Binding-site contacts:
Ligand atom C33 contacts residue GLU110 of chain 1.A at 3.8 Å.
Ligand atom C19 contacts residue SER93 of chain 1.A at 3.2 Å.
Ligand atom C13 contacts residue MET51 of chain 1.A at 3.7 Å (hydrophobic).
Ligand atom C4 contacts residue TYR130 of chain 1.A at 3.8 Å (hydrophobic).
Ligand atom N14 contacts residue SER93 of chain 1.A at 3.3 Å.
Ligand atom C32 contacts residue HIS55 of chain 1.A at 3.5 Å.
Ligand atom C26 contacts residue ALA52 of chain 1.A at 3.8 Å (hydrophobic).
Ligand atom C35 contacts residue GLU110 of chain 1.A at 3.7 Å.
Ligand atom N14 contacts residue TYR130 of chain 1.A at 3.0 Å (h-bond).
Ligand atom C8 contacts residue TYR130 of chain 1.A at 3.1 Å (hydrophobic).
Ligand atom O18 contacts residue MET51 of chain 1.A at 3.6 Å.
Ligand atom C32 contacts residue MET89 of chain 1.A at 3.6 Å (hydrophobic).
Ligand atom C3 contacts residue LEU48 of chain 1.A at 3.7 Å (hydrophobic).
Ligand atom O11 contacts residue MET89 of chain 1.A at 2.9 Å (h-bond).
Ligand atom C13 contacts residue LEU48 of chain 1.A at 3.7 Å (hydrophobic).
Ligand atom C4 contacts residue ILE113 of chain 1.A at 3.8 Å (hydrophobic).
Ligand atom C29 contacts residue LEU48 of chain 1.A at 3.7 Å (hydrophobic).
Ligand atom C30 contacts residue PHE45 of chain 1.A at 3.5 Å (hydrophobic).
Ligand atom C36 contacts residue HIS55 of chain 1.A at 3.6 Å.
Ligand atom C35 contacts residue PHE97 of chain 1.A at 3.8 Å (hydrophobic).
Ligand atom C35 contacts residue SER106 of chain 1.A at 3.2 Å.
Ligand atom C30 contacts residue LEU48 of chain 1.A at 3.8 Å (hydrophobic).
Ligand atom F20 contacts residue ILE118 of chain 1.A at 3.2 Å.
Ligand atom O18 contacts residue LEU109 of chain 1.A at 3.4 Å.
Ligand atom O11 contacts residue ALA52 of chain 1.A at 3.4 Å.
Ligand atom C30 contacts residue THR49 of chain 1.A at 3.4 Å.
Ligand atom C27 contacts residue ILE113 of chain 1.A at 3.4 Å (hydrophobic).
Ligand atom C31 contacts residue ILE96 of chain 1.A at 3.8 Å (hydrophobic).
Ligand atom N2 contacts residue LEU48 of chain 1.A at 3.5 Å.
Ligand atom C28 contacts residue LEU109 of chain 1.A at 3.6 Å (hydrophobic).
Ligand atom O12 contacts residue HIS208 of chain 1.A at 3.1 Å.
Ligand atom O11 contacts residue TRP230 of chain 1.A at 3.2 Å.
Ligand atom C24 contacts residue PHE45 of chain 1.A at 3.4 Å (hydrophobic).
Ligand atom C28 contacts residue PHE97 of chain 1.A at 3.7 Å (hydrophobic).
Ligand atom O12 contacts residue MET211 of chain 1.A at 3.4 Å.
Ligand atom C17 contacts residue MET126 of chain 1.A at 3.6 Å (hydrophobic).
Ligand atom C29 contacts residue THR49 of chain 1.A at 3.1 Å.
Ligand atom C33 contacts residue ILE113 of chain 1.A at 3.8 Å (hydrophobic).
Ligand atom C10 contacts residue ILE113 of chain 1.A at 3.6 Å (hydrophobic).
Ligand atom C33 contacts residue PHE97 of chain 1.A at 3.8 Å (hydrophobic).

Sequence of chain 1.A:
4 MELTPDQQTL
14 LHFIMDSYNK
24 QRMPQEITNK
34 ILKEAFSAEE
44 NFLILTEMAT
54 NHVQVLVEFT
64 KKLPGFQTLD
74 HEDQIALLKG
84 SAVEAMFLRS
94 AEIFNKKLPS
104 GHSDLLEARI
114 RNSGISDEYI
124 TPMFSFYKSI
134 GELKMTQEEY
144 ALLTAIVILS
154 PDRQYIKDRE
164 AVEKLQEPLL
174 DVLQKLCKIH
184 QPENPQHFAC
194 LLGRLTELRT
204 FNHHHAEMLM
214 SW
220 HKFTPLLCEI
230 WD

This small molecule binds to this protein.
Small molecule (SMILES): O=C(NCc1ccccc1)c1cc2c(n1Cc1ccccc1)CN(S(=O)(=O)c1ccccc1F)CC2